Sequence of chain 1.E:
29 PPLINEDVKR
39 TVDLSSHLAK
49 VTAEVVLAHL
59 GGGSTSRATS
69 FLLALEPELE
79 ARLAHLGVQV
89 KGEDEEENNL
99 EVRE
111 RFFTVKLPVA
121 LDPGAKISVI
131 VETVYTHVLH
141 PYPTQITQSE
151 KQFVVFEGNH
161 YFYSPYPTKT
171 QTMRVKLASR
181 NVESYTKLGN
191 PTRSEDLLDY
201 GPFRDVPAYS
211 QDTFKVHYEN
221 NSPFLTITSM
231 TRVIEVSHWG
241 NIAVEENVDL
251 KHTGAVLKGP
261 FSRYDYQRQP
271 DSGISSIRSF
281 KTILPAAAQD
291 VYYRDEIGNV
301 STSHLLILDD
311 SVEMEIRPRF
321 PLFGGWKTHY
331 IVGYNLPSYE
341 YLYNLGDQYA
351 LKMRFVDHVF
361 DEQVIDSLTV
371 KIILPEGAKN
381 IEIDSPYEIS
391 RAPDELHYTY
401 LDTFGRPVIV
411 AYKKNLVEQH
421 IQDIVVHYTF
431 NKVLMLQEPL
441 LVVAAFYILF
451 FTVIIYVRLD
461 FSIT

Sequence of chain 1.A:
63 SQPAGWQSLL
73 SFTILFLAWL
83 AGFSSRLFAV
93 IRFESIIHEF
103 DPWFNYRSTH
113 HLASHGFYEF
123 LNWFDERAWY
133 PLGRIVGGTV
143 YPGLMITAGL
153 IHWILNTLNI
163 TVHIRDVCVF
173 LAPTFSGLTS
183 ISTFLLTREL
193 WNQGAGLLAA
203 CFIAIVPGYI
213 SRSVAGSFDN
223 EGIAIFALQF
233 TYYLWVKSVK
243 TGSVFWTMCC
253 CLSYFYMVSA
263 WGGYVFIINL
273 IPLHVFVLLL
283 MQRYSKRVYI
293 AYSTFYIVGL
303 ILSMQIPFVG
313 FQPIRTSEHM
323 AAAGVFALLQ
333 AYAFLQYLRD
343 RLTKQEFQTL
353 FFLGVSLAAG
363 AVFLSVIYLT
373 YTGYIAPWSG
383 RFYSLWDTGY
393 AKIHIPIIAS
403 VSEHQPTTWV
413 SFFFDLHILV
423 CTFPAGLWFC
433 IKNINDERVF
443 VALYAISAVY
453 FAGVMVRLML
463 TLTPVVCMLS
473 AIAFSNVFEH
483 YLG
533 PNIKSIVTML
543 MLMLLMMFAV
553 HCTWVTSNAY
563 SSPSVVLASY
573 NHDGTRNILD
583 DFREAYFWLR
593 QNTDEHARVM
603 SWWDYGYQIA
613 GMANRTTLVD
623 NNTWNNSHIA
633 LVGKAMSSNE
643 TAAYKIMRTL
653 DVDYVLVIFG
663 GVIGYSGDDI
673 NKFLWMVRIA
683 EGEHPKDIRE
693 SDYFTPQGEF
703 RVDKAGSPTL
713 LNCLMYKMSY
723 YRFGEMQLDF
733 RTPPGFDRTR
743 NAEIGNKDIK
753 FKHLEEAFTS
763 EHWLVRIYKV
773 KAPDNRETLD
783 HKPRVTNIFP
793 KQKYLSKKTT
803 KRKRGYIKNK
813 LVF

This small molecule binds to this protein.
Small molecule (SMILES): CC(=O)N[C@H]1[C@H](O[C@H]2[C@H](O)[C@@H](NC(C)=O)CO[C@@H]2CO)O[C@H](CO)[C@@H](O)[C@@H]1O

Binding-site contacts:
Ligand atom C7 contacts residue ARG592 of chain 1.A at 3.9 Å.
Ligand atom C8 contacts residue ARG592 of chain 1.A at 3.8 Å.
Ligand atom C1 contacts residue ASN616 of chain 1.A at 1.4 Å.
Ligand atom O6 contacts residue GLU597 of chain 1.A at 3.4 Å.
Ligand atom C6 contacts residue ARG129 of chain 1.A at 4.2 Å.
Ligand atom C2 contacts residue ASN616 of chain 1.A at 2.5 Å.
Ligand atom N2 contacts residue ASN616 of chain 1.A at 2.9 Å (h-bond).
Ligand atom C8 contacts residue HIS598 of chain 1.A at 4.1 Å.
Ligand atom C8 contacts residue GLU296 of chain 1.E at 4.4 Å.
Ligand atom O5 contacts residue ASN616 of chain 1.A at 2.3 Å (h-bond).
Ligand atom O5 contacts residue ARG129 of chain 1.A at 4.3 Å.
Ligand atom O7 contacts residue ARG592 of chain 1.A at 3.9 Å.
Ligand atom C7 contacts residue ASN616 of chain 1.A at 3.8 Å.
Ligand atom C8 contacts residue ASN616 of chain 1.A at 4.2 Å.
Ligand atom C4 contacts residue ASN616 of chain 1.A at 4.2 Å.
Ligand atom C5 contacts residue ASN616 of chain 1.A at 3.6 Å.
Ligand atom C3 contacts residue ASN616 of chain 1.A at 3.8 Å.
Ligand atom C6 contacts residue GLU597 of chain 1.A at 4.2 Å.
Ligand atom C5 contacts residue ARG129 of chain 1.A at 4.4 Å.